The small molecule below binds the protein below.
Small molecule (SMILES): NC(=O)N[C@H](N)C(=O)O

Sequence of chain 1.E:
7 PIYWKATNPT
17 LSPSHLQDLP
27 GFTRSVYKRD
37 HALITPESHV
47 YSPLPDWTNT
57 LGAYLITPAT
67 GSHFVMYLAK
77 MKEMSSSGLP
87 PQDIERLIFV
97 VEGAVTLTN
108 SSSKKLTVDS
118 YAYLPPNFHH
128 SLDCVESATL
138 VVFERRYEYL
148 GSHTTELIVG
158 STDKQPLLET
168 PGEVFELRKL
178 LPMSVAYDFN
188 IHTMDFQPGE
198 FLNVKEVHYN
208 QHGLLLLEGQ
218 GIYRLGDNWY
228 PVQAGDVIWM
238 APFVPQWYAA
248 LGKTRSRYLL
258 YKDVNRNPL

Binding-site contacts:
Ligand atom CG contacts residue TYR255 of chain 1.E at 3.7 Å (hydrophobic).
Ligand atom OXT contacts residue HIS205 of chain 1.E at 3.4 Å (h-bond).
Ligand atom CG contacts residue GLN243 of chain 1.E at 3.4 Å.
Ligand atom N contacts residue GLU203 of chain 1.E at 3.0 Å (salt-bridge).
Ligand atom C contacts residue HIS209 of chain 1.E at 3.6 Å.
Ligand atom CG contacts residue TYR220 of chain 1.E at 3.7 Å (hydrophobic).
Ligand atom O contacts residue LYS259 of chain 1.E at 3.3 Å (salt-bridge).
Ligand atom OXT contacts residue MN1 of chain 1.Y at 2.1 Å.
Ligand atom OXT contacts residue GLU203 of chain 1.E at 3.2 Å (salt-bridge).
Ligand atom OXT contacts residue HIS209 of chain 1.E at 2.8 Å (h-bond).
Ligand atom CA contacts residue MN1 of chain 1.Y at 3.1 Å.
Ligand atom OXT contacts residue LYS259 of chain 1.E at 3.7 Å.
Ligand atom CG contacts residue MN1 of chain 1.Y at 3.2 Å.
Ligand atom C contacts residue MN1 of chain 1.Y at 3.0 Å.
Ligand atom NB contacts residue GLN243 of chain 1.E at 3.5 Å (h-bond).
Ligand atom OE contacts residue LEU199 of chain 1.E at 3.9 Å.
Ligand atom OE contacts residue MET191 of chain 1.E at 3.7 Å.
Ligand atom CA contacts residue HIS209 of chain 1.E at 3.9 Å.
Ligand atom NE contacts residue TYR220 of chain 1.E at 3.0 Å (h-bond).
Ligand atom CG contacts residue LEU257 of chain 1.E at 4.0 Å (hydrophobic).
Ligand atom CA contacts residue MET191 of chain 1.E at 3.8 Å (hydrophobic).
Ligand atom C contacts residue LYS259 of chain 1.E at 4.0 Å.
Ligand atom CG contacts residue HIS209 of chain 1.E at 4.0 Å.
Ligand atom NE contacts residue GLU203 of chain 1.E at 3.8 Å.
Ligand atom NB contacts residue LEU257 of chain 1.E at 3.5 Å.
Ligand atom NE contacts residue MN1 of chain 1.Y at 3.4 Å.
Ligand atom CG contacts residue GLU203 of chain 1.E at 3.5 Å.
Ligand atom NB contacts residue HIS209 of chain 1.E at 3.1 Å (h-bond).
Ligand atom NE contacts residue HIS209 of chain 1.E at 3.9 Å.
Ligand atom CA contacts residue GLU203 of chain 1.E at 3.5 Å.
Ligand atom NE contacts residue MET237 of chain 1.E at 3.7 Å.
Ligand atom C contacts residue GLU203 of chain 1.E at 3.6 Å.
Ligand atom N contacts residue MN1 of chain 1.Y at 3.9 Å.
Ligand atom OE contacts residue TYR255 of chain 1.E at 2.6 Å (h-bond).
Ligand atom NB contacts residue GLU203 of chain 1.E at 3.0 Å (salt-bridge).
Ligand atom NE contacts residue GLN243 of chain 1.E at 2.6 Å (h-bond).
Ligand atom OE contacts residue TYR220 of chain 1.E at 3.5 Å (h-bond).
Ligand atom NB contacts residue MN1 of chain 1.Y at 2.3 Å.
Ligand atom CA contacts residue LEU257 of chain 1.E at 3.5 Å (hydrophobic).
Ligand atom N contacts residue MET191 of chain 1.E at 3.3 Å.